The small molecule below binds the protein below.
Small molecule (SMILES): CC(=O)N[C@H]1[C@H](O[C@H]2[C@H](O)[C@@H](NC(C)=O)CO[C@@H]2CO)O[C@H](CO)[C@@H](O)[C@@H]1O

Sequence of chain 1.C:
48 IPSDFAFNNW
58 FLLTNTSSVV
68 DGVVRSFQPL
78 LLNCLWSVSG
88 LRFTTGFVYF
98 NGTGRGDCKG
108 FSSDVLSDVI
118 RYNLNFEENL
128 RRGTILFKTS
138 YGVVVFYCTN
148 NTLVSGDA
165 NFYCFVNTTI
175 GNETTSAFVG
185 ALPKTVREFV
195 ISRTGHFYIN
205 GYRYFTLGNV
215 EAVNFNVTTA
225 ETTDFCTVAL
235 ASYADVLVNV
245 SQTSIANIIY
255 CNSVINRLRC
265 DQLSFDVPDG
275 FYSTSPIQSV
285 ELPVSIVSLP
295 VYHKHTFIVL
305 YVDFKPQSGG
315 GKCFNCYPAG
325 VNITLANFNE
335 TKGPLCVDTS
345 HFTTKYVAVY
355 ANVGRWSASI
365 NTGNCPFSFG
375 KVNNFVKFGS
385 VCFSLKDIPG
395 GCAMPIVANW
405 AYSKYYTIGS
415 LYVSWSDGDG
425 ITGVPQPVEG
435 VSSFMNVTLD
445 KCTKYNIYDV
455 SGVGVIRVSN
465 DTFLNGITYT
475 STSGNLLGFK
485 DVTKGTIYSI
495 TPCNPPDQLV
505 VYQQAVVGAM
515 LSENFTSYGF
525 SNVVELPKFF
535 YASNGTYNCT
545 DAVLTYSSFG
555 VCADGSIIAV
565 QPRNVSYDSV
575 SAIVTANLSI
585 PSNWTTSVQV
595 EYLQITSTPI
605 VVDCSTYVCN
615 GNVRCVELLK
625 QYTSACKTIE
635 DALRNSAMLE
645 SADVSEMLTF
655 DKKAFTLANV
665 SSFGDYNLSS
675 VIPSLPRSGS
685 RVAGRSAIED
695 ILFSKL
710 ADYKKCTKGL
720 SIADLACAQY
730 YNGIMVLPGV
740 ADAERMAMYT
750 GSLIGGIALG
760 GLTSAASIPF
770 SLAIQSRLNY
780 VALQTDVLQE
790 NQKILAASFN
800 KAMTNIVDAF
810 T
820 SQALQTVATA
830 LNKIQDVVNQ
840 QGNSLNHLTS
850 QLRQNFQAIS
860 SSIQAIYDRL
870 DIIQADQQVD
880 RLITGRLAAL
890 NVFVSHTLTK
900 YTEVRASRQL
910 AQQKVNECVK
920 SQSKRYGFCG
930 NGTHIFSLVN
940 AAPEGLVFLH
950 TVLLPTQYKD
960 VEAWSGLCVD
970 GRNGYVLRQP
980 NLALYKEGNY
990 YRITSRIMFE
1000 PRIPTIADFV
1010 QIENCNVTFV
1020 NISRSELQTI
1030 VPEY

Binding-site contacts:
Ligand atom C3 contacts residue ASN538 of chain 1.C at 3.8 Å.
Ligand atom O7 contacts residue ASN538 of chain 1.C at 2.6 Å (h-bond).
Ligand atom C4 contacts residue ASN538 of chain 1.C at 4.2 Å.
Ligand atom C1 contacts residue ASN538 of chain 1.C at 1.4 Å.
Ligand atom O5 contacts residue ASN538 of chain 1.C at 2.4 Å (h-bond).
Ligand atom C7 contacts residue ASN538 of chain 1.C at 2.9 Å.
Ligand atom C1 contacts residue GLY523 of chain 1.C at 3.4 Å.
Ligand atom C6 contacts residue GLY523 of chain 1.C at 4.1 Å.
Ligand atom C6 contacts residue ASN538 of chain 1.C at 4.4 Å.
Ligand atom O6 contacts residue SER525 of chain 1.C at 3.9 Å.
Ligand atom O6 contacts residue ASN538 of chain 1.C at 3.5 Å (h-bond).
Ligand atom C5 contacts residue ASN538 of chain 1.C at 3.7 Å.
Ligand atom N2 contacts residue ASN538 of chain 1.C at 2.8 Å (h-bond).
Ligand atom O6 contacts residue GLY523 of chain 1.C at 4.1 Å.
Ligand atom O5 contacts residue GLY523 of chain 1.C at 3.2 Å (h-bond).
Ligand atom C2 contacts residue ASN538 of chain 1.C at 2.5 Å.
Ligand atom C5 contacts residue GLY523 of chain 1.C at 3.5 Å.
Ligand atom C8 contacts residue ASN538 of chain 1.C at 4.1 Å.